A protein and the small-molecule ligand that binds it are described below.
Small molecule (SMILES): CNCCCc1cc(C#N)cc(CCc2cc(C)cc(N)n2)c1

Sequence of chain 1.B:
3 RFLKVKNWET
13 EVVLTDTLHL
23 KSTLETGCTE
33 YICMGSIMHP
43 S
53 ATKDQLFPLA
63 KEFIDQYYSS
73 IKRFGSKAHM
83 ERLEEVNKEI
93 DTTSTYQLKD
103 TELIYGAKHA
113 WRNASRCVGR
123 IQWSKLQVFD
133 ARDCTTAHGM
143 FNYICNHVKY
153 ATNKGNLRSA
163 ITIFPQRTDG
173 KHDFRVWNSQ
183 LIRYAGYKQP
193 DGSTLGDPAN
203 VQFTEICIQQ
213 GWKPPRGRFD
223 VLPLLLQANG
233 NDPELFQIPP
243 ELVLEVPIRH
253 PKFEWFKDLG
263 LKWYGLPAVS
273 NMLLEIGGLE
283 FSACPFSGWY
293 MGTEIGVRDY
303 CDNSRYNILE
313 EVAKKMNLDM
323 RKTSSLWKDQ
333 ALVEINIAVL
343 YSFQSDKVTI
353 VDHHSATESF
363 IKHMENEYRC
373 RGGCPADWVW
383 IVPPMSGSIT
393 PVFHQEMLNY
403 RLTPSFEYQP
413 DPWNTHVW

Binding-site contacts:
Ligand atom C11 contacts residue GLN182 of chain 1.B at 3.6 Å.
Ligand atom C22 contacts residue MET40 of chain 1.B at 3.5 Å (hydrophobic).
Ligand atom N01 contacts residue GLU296 of chain 1.B at 2.6 Å (salt-bridge).
Ligand atom C02 contacts residue GLU296 of chain 1.B at 3.4 Å.
Ligand atom N02 contacts residue HEM1 of chain 1.H at 3.4 Å.
Ligand atom C14 contacts residue GLN182 of chain 1.B at 3.5 Å.
Ligand atom C07 contacts residue HEM1 of chain 1.H at 3.4 Å.
Ligand atom C06 contacts residue GLU296 of chain 1.B at 3.4 Å.
Ligand atom C12 contacts residue GLN182 of chain 1.B at 3.1 Å.
Ligand atom N02 contacts residue MET293 of chain 1.B at 3.9 Å.
Ligand atom C02 contacts residue PRO269 of chain 1.B at 3.9 Å (hydrophobic).
Ligand atom C07 contacts residue GLY290 of chain 1.B at 3.8 Å.
Ligand atom C03 contacts residue TRP291 of chain 1.B at 3.8 Å (hydrophobic).
Ligand atom C16 contacts residue HEM1 of chain 1.H at 3.8 Å.
Ligand atom N17 contacts residue ARG307 of chain 1.B at 2.9 Å (salt-bridge).
Ligand atom C05 contacts residue VAL271 of chain 1.B at 3.6 Å (hydrophobic).
Ligand atom C02 contacts residue TRP291 of chain 1.B at 3.6 Å (hydrophobic).
Ligand atom C17 contacts residue ASP301 of chain 1.B at 3.5 Å.
Ligand atom C09 contacts residue GLU296 of chain 1.B at 3.7 Å.
Ligand atom N17 contacts residue TRP265 of chain 1.B at 3.9 Å.
Ligand atom C03 contacts residue PRO269 of chain 1.B at 3.9 Å (hydrophobic).
Ligand atom C17 contacts residue ARG307 of chain 1.B at 3.9 Å.
Ligand atom C08 contacts residue HEM1 of chain 1.H at 3.7 Å.
Ligand atom C17 contacts residue ARG185 of chain 1.B at 3.6 Å.
Ligand atom C09 contacts residue GLN182 of chain 1.B at 3.8 Å.
Ligand atom C13 contacts residue GLN182 of chain 1.B at 2.9 Å.
Ligand atom N17 contacts residue ASP301 of chain 1.B at 2.9 Å (salt-bridge).
Ligand atom C17 contacts residue GLN182 of chain 1.B at 3.0 Å.
Ligand atom N02 contacts residue GLU296 of chain 1.B at 2.5 Å (salt-bridge).
Ligand atom C04 contacts residue HEM1 of chain 1.H at 3.9 Å.
Ligand atom N02 contacts residue TRP291 of chain 1.B at 2.7 Å (h-bond).
Ligand atom N17 contacts residue TYR266 of chain 1.B at 3.9 Å.
Ligand atom C08 contacts residue GLU296 of chain 1.B at 3.4 Å.
Ligand atom C07 contacts residue PHE288 of chain 1.B at 3.7 Å (hydrophobic).
Ligand atom N02 contacts residue TYR292 of chain 1.B at 3.6 Å.
Ligand atom N17 contacts residue ARG185 of chain 1.B at 3.2 Å (salt-bridge).
Ligand atom C03 contacts residue HEM1 of chain 1.H at 3.2 Å.
Ligand atom N17 contacts residue GLN182 of chain 1.B at 3.5 Å (h-bond).
Ligand atom C02 contacts residue HEM1 of chain 1.H at 3.7 Å.
Ligand atom N01 contacts residue PRO269 of chain 1.B at 3.9 Å.